A small-molecule ligand and the protein it binds are described below.
Small molecule (SMILES): Cc1c(C=O)c(-c2nnc3c4c(C[n+]5cc6c(C)n(C)c(C)c6c(Cl)n5)n(C)c(C)c4cnn23)c(C)n1C

Sequence of chain 1.A:
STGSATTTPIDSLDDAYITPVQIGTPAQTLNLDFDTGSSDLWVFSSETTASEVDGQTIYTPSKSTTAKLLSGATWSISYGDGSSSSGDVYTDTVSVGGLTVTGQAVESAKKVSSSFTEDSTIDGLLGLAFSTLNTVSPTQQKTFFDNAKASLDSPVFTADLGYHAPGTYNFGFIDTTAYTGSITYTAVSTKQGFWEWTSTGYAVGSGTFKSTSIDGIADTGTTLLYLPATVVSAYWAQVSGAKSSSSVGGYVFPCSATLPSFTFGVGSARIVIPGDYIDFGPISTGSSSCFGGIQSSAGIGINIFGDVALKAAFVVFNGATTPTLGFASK

Binding-site contacts:
Ligand atom C10 contacts residue THR223 of chain 1.A at 3.0 Å.
Ligand atom C11 contacts residue ASP15 of chain 1.A at 3.6 Å.
Ligand atom N1 contacts residue THR222 of chain 1.A at 3.7 Å.
Ligand atom C9 contacts residue ASP15 of chain 1.A at 3.5 Å.
Ligand atom C contacts residue ILE300 of chain 1.A at 3.7 Å (hydrophobic).
Ligand atom C26 contacts residue GLY80 of chain 1.A at 3.7 Å.
Ligand atom N3 contacts residue ASP15 of chain 1.A at 3.5 Å.
Ligand atom N1 contacts residue THR223 of chain 1.A at 3.2 Å (h-bond).
Ligand atom O contacts residue GOL1 of chain 1.E at 3.5 Å.
Ligand atom C8 contacts residue GLY221 of chain 1.A at 3.5 Å.
Ligand atom N8 contacts residue GLY80 of chain 1.A at 3.5 Å (h-bond).
Ligand atom C22 contacts residue ASP81 of chain 1.A at 3.5 Å.
Ligand atom N6 contacts residue ASP81 of chain 1.A at 3.3 Å.
Ligand atom C25 contacts residue TYR226 of chain 1.A at 3.5 Å (hydrophobic).
Ligand atom C12 contacts residue ASP15 of chain 1.A at 3.6 Å.
Ligand atom N2 contacts residue THR223 of chain 1.A at 3.6 Å.
Ligand atom C13 contacts residue ASP15 of chain 1.A at 3.5 Å.
Ligand atom C3 contacts residue THR222 of chain 1.A at 3.6 Å.
Ligand atom C10 contacts residue ASP15 of chain 1.A at 3.1 Å.
Ligand atom C13 contacts residue 7B41 of chain 1.K at 3.2 Å.
Ligand atom C23 contacts residue GOL1 of chain 1.E at 3.5 Å.
Ligand atom N contacts residue THR222 of chain 1.A at 3.7 Å.
Ligand atom C21 contacts residue PHE116 of chain 1.A at 3.4 Å (hydrophobic).
Ligand atom N4 contacts residue ALA16 of chain 1.A at 3.6 Å.
Ligand atom C15 contacts residue ASP15 of chain 1.A at 3.7 Å.
Ligand atom C9 contacts residue THR223 of chain 1.A at 3.7 Å.
Ligand atom C19 contacts residue ASP33 of chain 1.A at 3.4 Å.
Ligand atom C23 contacts residue ASP81 of chain 1.A at 3.2 Å.
Ligand atom C6 contacts residue GLY221 of chain 1.A at 3.6 Å.
Ligand atom C1 contacts residue GLY80 of chain 1.A at 3.5 Å.
Ligand atom C14 contacts residue ASP15 of chain 1.A at 3.5 Å.
Ligand atom CL contacts residue ASP119 of chain 1.A at 2.9 Å.
Ligand atom N2 contacts residue ASP15 of chain 1.A at 3.2 Å (salt-bridge).
Ligand atom CL contacts residue ILE10 of chain 1.A at 3.5 Å.
Ligand atom N1 contacts residue GLY221 of chain 1.A at 3.7 Å.
Ligand atom C7 contacts residue GLY221 of chain 1.A at 3.5 Å.
Ligand atom C contacts residue GLY80 of chain 1.A at 3.6 Å.
Ligand atom C9 contacts residue GLY221 of chain 1.A at 3.5 Å.
Ligand atom N contacts residue THR223 of chain 1.A at 3.5 Å (h-bond).
Ligand atom O contacts residue THR222 of chain 1.A at 2.8 Å (h-bond).